Binding-site contacts:
Ligand atom C3 contacts residue ASN25 of chain 1.A at 3.6 Å.
Ligand atom O2 contacts residue ASN134 of chain 1.A at 3.1 Å (h-bond).
Ligand atom C6 contacts residue TYR261 of chain 1.A at 3.6 Å (hydrophobic).
Ligand atom C2 contacts residue TRP259 of chain 1.A at 3.6 Å (hydrophobic).
Ligand atom O5 contacts residue TRP259 of chain 1.A at 3.2 Å (h-bond).
Ligand atom C1 contacts residue TRP259 of chain 1.A at 3.4 Å (hydrophobic).
Ligand atom O3 contacts residue PRO23 of chain 1.A at 3.3 Å.
Ligand atom C2 contacts residue ASN25 of chain 1.A at 3.6 Å.
Ligand atom C6 contacts residue ASN134 of chain 1.A at 3.8 Å.
Ligand atom C6 contacts residue GLY180 of chain 1.A at 3.8 Å.
Ligand atom O6 contacts residue TYR178 of chain 1.A at 3.4 Å.
Ligand atom O3 contacts residue GLU26 of chain 1.A at 2.9 Å (salt-bridge).
Ligand atom O6 contacts residue TYR261 of chain 1.A at 3.8 Å.
Ligand atom C4 contacts residue GLU26 of chain 1.A at 3.6 Å.
Ligand atom C3 contacts residue ASP80 of chain 1.A at 3.3 Å.
Ligand atom O4 contacts residue ARG404 of chain 1.A at 2.8 Å (salt-bridge).
Ligand atom O4 contacts residue LEU371 of chain 1.A at 3.7 Å.
Ligand atom O4 contacts residue GLU26 of chain 1.A at 2.8 Å (salt-bridge).
Ligand atom O2 contacts residue ARG54 of chain 1.A at 3.7 Å.
Ligand atom O3 contacts residue GLY334 of chain 1.A at 3.3 Å (h-bond).
Ligand atom O6 contacts residue GLY180 of chain 1.A at 3.6 Å.
Ligand atom C4 contacts residue ASP80 of chain 1.A at 3.5 Å.
Ligand atom O3 contacts residue GLY333 of chain 1.A at 3.1 Å.
Ligand atom O6 contacts residue ASN134 of chain 1.A at 3.1 Å (h-bond).
Ligand atom O2 contacts residue GLY334 of chain 1.A at 3.1 Å (h-bond).
Ligand atom O6 contacts residue GLU241 of chain 1.A at 2.9 Å (salt-bridge).
Ligand atom C5 contacts residue ASN134 of chain 1.A at 3.8 Å.
Ligand atom O5 contacts residue GLU241 of chain 1.A at 3.1 Å (salt-bridge).
Ligand atom C6 contacts residue TRP259 of chain 1.A at 3.8 Å (hydrophobic).
Ligand atom O6 contacts residue LEU371 of chain 1.A at 3.2 Å.
Ligand atom O3 contacts residue ARG404 of chain 1.A at 3.0 Å (salt-bridge).
Ligand atom C4 contacts residue ARG404 of chain 1.A at 3.7 Å.
Ligand atom O4 contacts residue GLU179 of chain 1.A at 3.5 Å.
Ligand atom O3 contacts residue GLN59 of chain 1.A at 3.7 Å.
Ligand atom C3 contacts residue GLU26 of chain 1.A at 3.8 Å.
Ligand atom O2 contacts residue GLN59 of chain 1.A at 3.2 Å (h-bond).
Ligand atom O3 contacts residue ASP80 of chain 1.A at 2.5 Å (salt-bridge).
Ligand atom O3 contacts residue ASN25 of chain 1.A at 2.8 Å (h-bond).
Ligand atom C6 contacts residue GLU241 of chain 1.A at 3.6 Å.
Ligand atom O4 contacts residue ASP80 of chain 1.A at 2.7 Å (salt-bridge).

This protein binds this small molecule.
Small molecule (SMILES): OC[C@H]1O[C@H](O[C@H]2O[C@H](CO)[C@@H](O)[C@H](O)[C@H]2O)[C@H](O)[C@@H](O)[C@@H]1O

Sequence of chain 1.A:
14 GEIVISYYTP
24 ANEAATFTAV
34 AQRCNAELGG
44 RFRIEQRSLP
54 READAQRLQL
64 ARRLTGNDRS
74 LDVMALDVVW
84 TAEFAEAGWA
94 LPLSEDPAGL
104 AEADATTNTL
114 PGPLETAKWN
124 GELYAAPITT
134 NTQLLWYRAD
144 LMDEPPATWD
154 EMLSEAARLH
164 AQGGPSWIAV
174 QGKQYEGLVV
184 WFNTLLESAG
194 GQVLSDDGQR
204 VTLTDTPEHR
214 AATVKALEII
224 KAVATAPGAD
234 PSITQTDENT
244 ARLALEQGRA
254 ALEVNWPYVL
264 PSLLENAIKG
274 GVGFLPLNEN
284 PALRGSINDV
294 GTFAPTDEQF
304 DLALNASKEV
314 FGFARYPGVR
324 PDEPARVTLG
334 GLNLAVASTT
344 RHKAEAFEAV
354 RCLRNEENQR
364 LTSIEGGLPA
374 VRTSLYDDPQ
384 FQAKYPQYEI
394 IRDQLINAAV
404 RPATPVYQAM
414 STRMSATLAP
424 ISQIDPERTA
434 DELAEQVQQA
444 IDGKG